A protein and the small-molecule ligand that binds it are described below.
Small molecule (SMILES): CC(=O)N[C@@H]1[C@@H](O)[C@H](O)[C@@H](CO)O[C@H]1O

Sequence of chain 1.C:
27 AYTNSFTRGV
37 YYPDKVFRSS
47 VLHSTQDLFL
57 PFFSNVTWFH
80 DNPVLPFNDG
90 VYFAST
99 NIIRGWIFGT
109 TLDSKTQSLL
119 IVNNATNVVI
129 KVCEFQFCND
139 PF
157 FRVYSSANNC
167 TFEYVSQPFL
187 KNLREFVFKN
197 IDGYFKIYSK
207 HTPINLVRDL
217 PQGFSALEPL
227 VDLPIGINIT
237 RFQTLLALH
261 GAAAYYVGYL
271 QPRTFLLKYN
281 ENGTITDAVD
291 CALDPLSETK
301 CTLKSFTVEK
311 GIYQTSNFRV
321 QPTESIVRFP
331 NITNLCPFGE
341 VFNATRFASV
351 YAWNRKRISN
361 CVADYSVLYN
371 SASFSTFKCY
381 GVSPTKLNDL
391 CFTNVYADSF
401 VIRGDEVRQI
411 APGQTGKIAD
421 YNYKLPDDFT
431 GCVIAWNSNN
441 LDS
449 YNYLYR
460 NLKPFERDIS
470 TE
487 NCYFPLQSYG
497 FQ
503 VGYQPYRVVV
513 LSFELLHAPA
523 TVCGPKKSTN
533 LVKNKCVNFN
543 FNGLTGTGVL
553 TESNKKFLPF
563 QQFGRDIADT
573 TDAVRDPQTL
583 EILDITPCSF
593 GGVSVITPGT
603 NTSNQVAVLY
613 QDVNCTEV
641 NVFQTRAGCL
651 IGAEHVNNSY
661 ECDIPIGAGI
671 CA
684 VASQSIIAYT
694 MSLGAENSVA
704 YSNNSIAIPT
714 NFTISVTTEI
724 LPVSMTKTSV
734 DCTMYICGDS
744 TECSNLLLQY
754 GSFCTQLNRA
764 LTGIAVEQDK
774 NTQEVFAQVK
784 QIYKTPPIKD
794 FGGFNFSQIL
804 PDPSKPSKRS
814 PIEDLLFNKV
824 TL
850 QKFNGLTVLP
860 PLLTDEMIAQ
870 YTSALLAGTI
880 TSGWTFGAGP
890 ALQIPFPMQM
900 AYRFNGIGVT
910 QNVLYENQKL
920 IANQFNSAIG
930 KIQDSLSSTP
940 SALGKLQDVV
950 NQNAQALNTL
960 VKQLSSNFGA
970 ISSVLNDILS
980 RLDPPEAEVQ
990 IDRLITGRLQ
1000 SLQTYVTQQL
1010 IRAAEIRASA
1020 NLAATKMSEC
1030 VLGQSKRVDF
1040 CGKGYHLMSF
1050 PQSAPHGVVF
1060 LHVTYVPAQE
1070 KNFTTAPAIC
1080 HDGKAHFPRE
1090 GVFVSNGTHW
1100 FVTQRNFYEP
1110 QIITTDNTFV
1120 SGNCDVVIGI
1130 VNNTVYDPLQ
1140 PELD

Binding-site contacts:
Ligand atom C2 contacts residue ASN234 of chain 1.C at 2.5 Å.
Ligand atom O5 contacts residue THR236 of chain 1.C at 4.3 Å.
Ligand atom C5 contacts residue THR236 of chain 1.C at 4.3 Å.
Ligand atom C5 contacts residue ASN234 of chain 1.C at 3.6 Å.
Ligand atom O5 contacts residue ASN234 of chain 1.C at 2.3 Å (h-bond).
Ligand atom C4 contacts residue ASN234 of chain 1.C at 4.2 Å.
Ligand atom O5 contacts residue THR108 of chain 1.C at 4.5 Å.
Ligand atom C3 contacts residue ASN234 of chain 1.C at 3.8 Å.
Ligand atom C8 contacts residue LYS462 of chain 1.B at 3.9 Å.
Ligand atom N2 contacts residue ASN234 of chain 1.C at 3.0 Å (h-bond).
Ligand atom C7 contacts residue ASN234 of chain 1.C at 4.1 Å.
Ligand atom C1 contacts residue ASN234 of chain 1.C at 1.4 Å.

Sequence of chain 1.B:
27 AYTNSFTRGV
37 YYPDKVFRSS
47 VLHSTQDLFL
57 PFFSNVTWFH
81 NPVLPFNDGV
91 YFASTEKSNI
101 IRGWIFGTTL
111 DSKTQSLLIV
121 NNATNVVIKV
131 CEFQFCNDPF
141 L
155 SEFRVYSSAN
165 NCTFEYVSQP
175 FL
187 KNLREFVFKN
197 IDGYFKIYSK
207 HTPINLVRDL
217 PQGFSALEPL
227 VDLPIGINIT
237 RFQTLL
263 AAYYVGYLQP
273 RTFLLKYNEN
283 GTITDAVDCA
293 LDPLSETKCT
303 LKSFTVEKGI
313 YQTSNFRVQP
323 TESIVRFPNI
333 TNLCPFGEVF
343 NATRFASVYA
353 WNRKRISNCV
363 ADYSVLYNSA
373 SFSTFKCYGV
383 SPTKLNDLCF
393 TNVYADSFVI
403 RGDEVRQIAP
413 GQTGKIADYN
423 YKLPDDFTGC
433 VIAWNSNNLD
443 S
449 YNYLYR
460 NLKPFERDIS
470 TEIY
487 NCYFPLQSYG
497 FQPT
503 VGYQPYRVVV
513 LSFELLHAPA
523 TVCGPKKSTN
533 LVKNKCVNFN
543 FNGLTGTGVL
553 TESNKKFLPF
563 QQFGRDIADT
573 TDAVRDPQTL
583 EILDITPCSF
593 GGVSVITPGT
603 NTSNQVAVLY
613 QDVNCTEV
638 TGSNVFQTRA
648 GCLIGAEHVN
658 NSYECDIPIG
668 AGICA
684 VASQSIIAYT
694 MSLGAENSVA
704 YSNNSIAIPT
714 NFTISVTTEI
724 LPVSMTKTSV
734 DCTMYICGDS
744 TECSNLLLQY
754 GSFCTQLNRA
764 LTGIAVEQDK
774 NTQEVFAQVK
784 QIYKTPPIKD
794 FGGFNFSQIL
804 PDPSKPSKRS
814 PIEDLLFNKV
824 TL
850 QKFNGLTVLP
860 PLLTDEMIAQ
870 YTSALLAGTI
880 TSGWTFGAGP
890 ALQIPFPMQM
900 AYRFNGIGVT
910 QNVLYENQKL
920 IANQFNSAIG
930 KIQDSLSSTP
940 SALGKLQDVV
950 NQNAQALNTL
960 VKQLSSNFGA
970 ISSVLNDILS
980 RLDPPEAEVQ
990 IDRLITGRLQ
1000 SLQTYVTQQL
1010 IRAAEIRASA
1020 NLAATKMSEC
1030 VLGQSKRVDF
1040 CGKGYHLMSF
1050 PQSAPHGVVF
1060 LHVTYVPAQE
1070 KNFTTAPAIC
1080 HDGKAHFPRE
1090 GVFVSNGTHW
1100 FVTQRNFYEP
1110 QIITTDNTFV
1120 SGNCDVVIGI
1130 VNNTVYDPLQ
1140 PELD